Binding-site contacts:
Ligand atom C22 contacts residue ARG125 of chain 1.B at 3.4 Å.
Ligand atom C16 contacts residue ARG125 of chain 1.B at 3.6 Å.
Ligand atom C6 contacts residue THR232 of chain 1.B at 3.4 Å.
Ligand atom C23 contacts residue ARG125 of chain 1.B at 3.3 Å.
Ligand atom C9 contacts residue ARG125 of chain 1.B at 3.7 Å.
Ligand atom C7 contacts residue GLU264 of chain 1.B at 3.2 Å.
Ligand atom C21 contacts residue ARG125 of chain 1.B at 3.7 Å.
Ligand atom C18 contacts residue GLU263 of chain 1.B at 3.6 Å.
Ligand atom C22 contacts residue LYS506 of chain 1.B at 3.5 Å.
Ligand atom C7 contacts residue THR267 of chain 1.B at 3.6 Å.
Ligand atom C8 contacts residue PRO505 of chain 1.B at 3.5 Å (hydrophobic).
Ligand atom N10 contacts residue ARG125 of chain 1.B at 2.8 Å (salt-bridge).
Ligand atom C23 contacts residue LYS506 of chain 1.B at 3.6 Å.
Ligand atom C16 contacts residue PHE127 of chain 1.B at 3.2 Å (hydrophobic).
Ligand atom C15 contacts residue PHE127 of chain 1.B at 3.3 Å (hydrophobic).
Ligand atom C14 contacts residue THR267 of chain 1.B at 3.4 Å.
Ligand atom N12 contacts residue THR232 of chain 1.B at 3.6 Å (h-bond).
Ligand atom N19 contacts residue THR122 of chain 1.B at 3.1 Å (h-bond).
Ligand atom C25 contacts residue ARG125 of chain 1.B at 3.5 Å.
Ligand atom C7 contacts residue LEU268 of chain 1.B at 3.7 Å (hydrophobic).
Ligand atom C1 contacts residue THR233 of chain 1.B at 3.7 Å.
Ligand atom C22 contacts residue ASP503 of chain 1.B at 3.3 Å.
Ligand atom C18 contacts residue PHE127 of chain 1.B at 3.3 Å (hydrophobic).
Ligand atom N19 contacts residue PHE127 of chain 1.B at 2.9 Å (h-bond).
Ligand atom C21 contacts residue THR233 of chain 1.B at 3.5 Å.
Ligand atom N19 contacts residue GLU124 of chain 1.B at 3.0 Å (salt-bridge).
Ligand atom C5 contacts residue THR232 of chain 1.B at 3.7 Å.
Ligand atom C6 contacts residue ARG125 of chain 1.B at 3.5 Å.
Ligand atom C22 contacts residue ASN231 of chain 1.B at 3.5 Å.
Ligand atom C24 contacts residue ARG125 of chain 1.B at 3.5 Å.
Ligand atom N4 contacts residue GLU264 of chain 1.B at 3.7 Å.
Ligand atom C2 contacts residue THR267 of chain 1.B at 3.5 Å.
Ligand atom C8 contacts residue LEU268 of chain 1.B at 3.4 Å (hydrophobic).
Ligand atom C20 contacts residue ARG125 of chain 1.B at 3.4 Å.
Ligand atom C22 contacts residue THR233 of chain 1.B at 3.4 Å.
Ligand atom C2 contacts residue THR233 of chain 1.B at 3.6 Å.
Ligand atom N3 contacts residue ARG125 of chain 1.B at 3.6 Å.
Ligand atom C17 contacts residue THR232 of chain 1.B at 3.3 Å.
Ligand atom C1 contacts residue ARG125 of chain 1.B at 3.6 Å.
Ligand atom C21 contacts residue LYS506 of chain 1.B at 3.7 Å.

This protein binds this small molecule.
Small molecule (SMILES): CC1(N)CCN(c2cnc3nc(Sc4cccc(Cl)c4Cl)ccc3n2)CC1

Sequence of chain 1.B:
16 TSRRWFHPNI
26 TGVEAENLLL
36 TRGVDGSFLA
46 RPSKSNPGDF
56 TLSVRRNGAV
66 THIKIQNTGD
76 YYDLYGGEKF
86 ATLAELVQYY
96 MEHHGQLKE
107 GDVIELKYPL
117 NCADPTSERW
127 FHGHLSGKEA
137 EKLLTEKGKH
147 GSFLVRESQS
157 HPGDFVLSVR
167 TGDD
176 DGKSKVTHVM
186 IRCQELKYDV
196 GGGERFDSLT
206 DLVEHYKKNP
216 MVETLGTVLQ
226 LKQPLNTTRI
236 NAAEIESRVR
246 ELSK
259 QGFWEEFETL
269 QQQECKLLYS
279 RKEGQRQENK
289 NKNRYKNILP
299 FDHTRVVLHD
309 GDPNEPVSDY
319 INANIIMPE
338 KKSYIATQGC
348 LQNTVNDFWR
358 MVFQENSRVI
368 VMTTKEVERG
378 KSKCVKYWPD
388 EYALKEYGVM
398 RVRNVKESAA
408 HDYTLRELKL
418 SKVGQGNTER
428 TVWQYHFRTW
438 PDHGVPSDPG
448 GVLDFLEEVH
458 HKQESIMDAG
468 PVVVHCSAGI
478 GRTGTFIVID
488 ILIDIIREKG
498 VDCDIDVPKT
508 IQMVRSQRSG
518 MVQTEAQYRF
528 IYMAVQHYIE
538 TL